Sequence of chain 1.A:
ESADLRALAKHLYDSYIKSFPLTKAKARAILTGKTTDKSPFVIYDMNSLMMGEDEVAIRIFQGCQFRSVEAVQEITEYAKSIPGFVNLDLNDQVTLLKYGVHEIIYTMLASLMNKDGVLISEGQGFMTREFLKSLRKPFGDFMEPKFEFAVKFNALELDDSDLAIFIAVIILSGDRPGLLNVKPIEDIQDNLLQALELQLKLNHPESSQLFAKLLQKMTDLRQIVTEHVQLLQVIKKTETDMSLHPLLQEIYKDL

This protein binds this small molecule.
Small molecule (SMILES): C[C@H](O)c1ccc(CCOc2ccc(C[C@@H]3SC(=O)NC3=O)cc2)nc1

Binding-site contacts:
Ligand atom C20 contacts residue TYR267 of chain 1.A at 3.3 Å (hydrophobic).
Ligand atom O21 contacts residue SER83 of chain 1.A at 3.1 Å (h-bond).
Ligand atom S25 contacts residue HIS243 of chain 1.A at 3.4 Å (h-bond).
Ligand atom O11 contacts residue CYS79 of chain 1.A at 3.5 Å (h-bond).
Ligand atom O24 contacts residue PHE76 of chain 1.A at 3.1 Å.
Ligand atom C07 contacts residue CYS79 of chain 1.A at 3.7 Å (hydrophobic).
Ligand atom C19 contacts residue SER83 of chain 1.A at 3.0 Å.
Ligand atom C04 contacts residue ILE135 of chain 1.A at 3.9 Å (hydrophobic).
Ligand atom O11 contacts residue MET158 of chain 1.A at 3.6 Å.
Ligand atom N22 contacts residue TYR267 of chain 1.A at 2.9 Å (h-bond).
Ligand atom C06 contacts residue ILE135 of chain 1.A at 3.5 Å (hydrophobic).
Ligand atom C07 contacts residue ILE135 of chain 1.A at 3.7 Å (hydrophobic).
Ligand atom C20 contacts residue HIS117 of chain 1.A at 3.6 Å.
Ligand atom C18 contacts residue SER83 of chain 1.A at 3.0 Å.
Ligand atom C23 contacts residue HIS243 of chain 1.A at 3.0 Å.
Ligand atom C10 contacts residue LEU124 of chain 1.A at 3.6 Å (hydrophobic).
Ligand atom C01 contacts residue GLY78 of chain 1.A at 3.0 Å.
Ligand atom N22 contacts residue HIS243 of chain 1.A at 3.4 Å (h-bond).
Ligand atom C01 contacts residue ILE75 of chain 1.A at 2.8 Å (hydrophobic).
Ligand atom C14 contacts residue CYS79 of chain 1.A at 3.8 Å (hydrophobic).
Ligand atom N05 contacts residue ILE135 of chain 1.A at 3.6 Å.
Ligand atom O26 contacts residue MET142 of chain 1.A at 3.7 Å.
Ligand atom C15 contacts residue SER83 of chain 1.A at 3.5 Å.
Ligand atom O24 contacts residue HIS243 of chain 1.A at 3.1 Å (h-bond).
Ligand atom C16 contacts residue CYS79 of chain 1.A at 3.6 Å (hydrophobic).
Ligand atom O21 contacts residue HIS117 of chain 1.A at 2.6 Å (h-bond).
Ligand atom C16 contacts residue SER83 of chain 1.A at 3.0 Å.
Ligand atom C13 contacts residue MET158 of chain 1.A at 3.5 Å (hydrophobic).
Ligand atom C08 contacts residue CYS79 of chain 1.A at 3.8 Å (hydrophobic).
Ligand atom O21 contacts residue TYR267 of chain 1.A at 3.2 Å (h-bond).
Ligand atom C02 contacts residue ILE75 of chain 1.A at 3.6 Å (hydrophobic).
Ligand atom C23 contacts residue GLN80 of chain 1.A at 3.8 Å.
Ligand atom O24 contacts residue GLN80 of chain 1.A at 3.5 Å.
Ligand atom C01 contacts residue ARG74 of chain 1.A at 3.8 Å.
Ligand atom C12 contacts residue CYS79 of chain 1.A at 3.5 Å (hydrophobic).
Ligand atom C18 contacts residue TYR121 of chain 1.A at 3.6 Å (hydrophobic).
Ligand atom C13 contacts residue CYS79 of chain 1.A at 3.5 Å (hydrophobic).
Ligand atom C01 contacts residue CYS79 of chain 1.A at 3.6 Å (hydrophobic).
Ligand atom C20 contacts residue SER83 of chain 1.A at 3.3 Å.
Ligand atom O24 contacts residue LEU247 of chain 1.A at 3.9 Å.